This small molecule binds to this protein.
Small molecule (SMILES): CC(=O)N[C@H]1[C@H](O[C@H]2[C@H](O)[C@@H](NC(C)=O)CO[C@@H]2CO)O[C@H](CO)[C@@H](O[C@@H]2O[C@H](CO)[C@@H](O)[C@H](O[C@H]3O[C@H](CO)[C@@H](O)[C@H](O)[C@@H]3O[C@H]3O[C@H](CO)[C@@H](O)[C@H](O)[C@@H]3O[C@H]3O[C@H](CO)[C@@H](O)[C@H](O)[C@@H]3O)[C@@H]2O)[C@@H]1O

Sequence of chain 3.A:
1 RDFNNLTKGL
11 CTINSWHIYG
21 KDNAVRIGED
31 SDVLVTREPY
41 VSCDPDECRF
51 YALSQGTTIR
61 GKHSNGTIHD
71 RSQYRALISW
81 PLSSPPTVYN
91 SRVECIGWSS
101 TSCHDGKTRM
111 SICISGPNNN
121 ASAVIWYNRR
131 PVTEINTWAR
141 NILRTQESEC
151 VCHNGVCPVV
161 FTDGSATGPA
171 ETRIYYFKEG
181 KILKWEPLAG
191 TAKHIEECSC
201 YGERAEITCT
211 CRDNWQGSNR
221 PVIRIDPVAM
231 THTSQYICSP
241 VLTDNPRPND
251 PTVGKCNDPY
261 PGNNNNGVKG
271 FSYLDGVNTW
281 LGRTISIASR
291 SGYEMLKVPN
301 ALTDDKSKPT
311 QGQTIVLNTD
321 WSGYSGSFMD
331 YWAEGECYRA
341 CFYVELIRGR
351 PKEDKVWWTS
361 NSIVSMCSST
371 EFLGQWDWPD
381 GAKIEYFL

Binding-site contacts:
Ligand atom C6 contacts residue PRO309 of chain 1.A at 3.7 Å (hydrophobic).
Ligand atom O2 contacts residue LEU296 of chain 1.A at 3.3 Å.
Ligand atom C6 contacts residue MAN1 of chain 3.C at 2.9 Å.
Ligand atom C2 contacts residue ASN120 of chain 3.A at 2.4 Å.
Ligand atom O3 contacts residue GLN311 of chain 1.A at 3.3 Å.
Ligand atom O3 contacts residue ASP250 of chain 1.A at 2.9 Å (salt-bridge).
Ligand atom C5 contacts residue ASN120 of chain 3.A at 3.6 Å.
Ligand atom C6 contacts residue LEU373 of chain 1.A at 3.5 Å (hydrophobic).
Ligand atom C7 contacts residue ARG140 of chain 3.A at 3.6 Å.
Ligand atom O6 contacts residue GLN375 of chain 1.A at 3.4 Å.
Ligand atom O4 contacts residue GLY312 of chain 1.A at 3.6 Å.
Ligand atom C6 contacts residue ILE285 of chain 1.A at 3.6 Å (hydrophobic).
Ligand atom O6 contacts residue ASP250 of chain 1.A at 2.5 Å (salt-bridge).
Ligand atom C6 contacts residue ASP250 of chain 1.A at 3.6 Å.
Ligand atom O6 contacts residue MAN1 of chain 3.C at 2.6 Å (h-bond).
Ligand atom O5 contacts residue ASN120 of chain 3.A at 2.4 Å (h-bond).
Ligand atom N2 contacts residue ASN120 of chain 3.A at 2.7 Å (h-bond).
Ligand atom O3 contacts residue ARG283 of chain 1.A at 2.8 Å (salt-bridge).
Ligand atom O4 contacts residue ILE287 of chain 1.A at 3.3 Å.
Ligand atom C8 contacts residue ARG140 of chain 3.A at 3.2 Å.
Ligand atom O5 contacts residue ASP250 of chain 1.A at 3.5 Å (salt-bridge).
Ligand atom O2 contacts residue GLY312 of chain 1.A at 3.0 Å.
Ligand atom O3 contacts residue GLY312 of chain 1.A at 3.1 Å (h-bond).
Ligand atom C3 contacts residue GLY312 of chain 1.A at 3.2 Å.
Ligand atom N2 contacts residue ARG140 of chain 3.A at 3.2 Å (salt-bridge).
Ligand atom O4 contacts residue GLU294 of chain 1.A at 2.8 Å (salt-bridge).
Ligand atom O4 contacts residue ARG247 of chain 1.A at 3.2 Å (salt-bridge).
Ligand atom O6 contacts residue LYS308 of chain 1.A at 3.1 Å (salt-bridge).
Ligand atom O6 contacts residue THR310 of chain 1.A at 3.6 Å (h-bond).
Ligand atom O3 contacts residue GLU294 of chain 1.A at 2.6 Å (salt-bridge).
Ligand atom O2 contacts residue ASN249 of chain 1.A at 3.0 Å (h-bond).
Ligand atom O6 contacts residue ILE285 of chain 1.A at 2.8 Å (h-bond).
Ligand atom C4 contacts residue GLU294 of chain 1.A at 3.4 Å.
Ligand atom C3 contacts residue GLU294 of chain 1.A at 3.3 Å.
Ligand atom O5 contacts residue GLN375 of chain 1.A at 3.4 Å (h-bond).
Ligand atom O3 contacts residue ASN249 of chain 1.A at 2.7 Å (h-bond).
Ligand atom C7 contacts residue ASN120 of chain 3.A at 3.5 Å.
Ligand atom C8 contacts residue ASN119 of chain 3.A at 3.4 Å.
Ligand atom C1 contacts residue ASN120 of chain 3.A at 1.4 Å.
Ligand atom O5 contacts residue GLY374 of chain 1.A at 3.2 Å.

Sequence of chain 1.A:
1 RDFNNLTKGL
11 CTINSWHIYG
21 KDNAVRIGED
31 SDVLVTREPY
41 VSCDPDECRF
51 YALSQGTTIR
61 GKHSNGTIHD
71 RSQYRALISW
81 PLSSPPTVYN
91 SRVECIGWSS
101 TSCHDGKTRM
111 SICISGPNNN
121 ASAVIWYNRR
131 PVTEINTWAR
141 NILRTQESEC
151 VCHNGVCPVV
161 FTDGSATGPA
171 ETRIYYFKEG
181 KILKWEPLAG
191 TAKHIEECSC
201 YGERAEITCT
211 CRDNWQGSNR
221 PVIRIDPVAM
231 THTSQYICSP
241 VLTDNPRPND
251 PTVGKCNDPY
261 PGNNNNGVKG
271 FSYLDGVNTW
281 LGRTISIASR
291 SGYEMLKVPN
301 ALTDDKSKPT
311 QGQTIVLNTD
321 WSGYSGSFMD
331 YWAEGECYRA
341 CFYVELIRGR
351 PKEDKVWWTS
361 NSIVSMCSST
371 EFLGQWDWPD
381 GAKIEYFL